Sequence of chain 1.A:
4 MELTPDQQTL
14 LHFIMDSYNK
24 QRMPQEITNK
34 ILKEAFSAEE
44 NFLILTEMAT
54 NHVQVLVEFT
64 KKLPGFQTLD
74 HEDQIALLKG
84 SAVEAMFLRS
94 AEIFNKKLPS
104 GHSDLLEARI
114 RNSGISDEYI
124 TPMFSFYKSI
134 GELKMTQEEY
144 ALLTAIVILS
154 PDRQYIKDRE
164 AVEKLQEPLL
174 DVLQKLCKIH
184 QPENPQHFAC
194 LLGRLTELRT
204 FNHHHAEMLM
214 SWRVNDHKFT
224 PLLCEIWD

Binding-site contacts:
Ligand atom C26 contacts residue PHE90 of chain 1.A at 3.5 Å (hydrophobic).
Ligand atom C12 contacts residue LEU48 of chain 1.A at 3.8 Å (hydrophobic).
Ligand atom C9 contacts residue THR223 of chain 1.A at 3.6 Å.
Ligand atom C8 contacts residue TRP215 of chain 1.A at 3.9 Å (hydrophobic).
Ligand atom F24 contacts residue MET89 of chain 1.A at 3.3 Å.
Ligand atom C27 contacts residue HIS55 of chain 1.A at 3.9 Å.
Ligand atom C9 contacts residue TRP215 of chain 1.A at 3.9 Å (hydrophobic).
Ligand atom N3 contacts residue ALA52 of chain 1.A at 3.9 Å.
Ligand atom C18 contacts residue ILE118 of chain 1.A at 3.8 Å (hydrophobic).
Ligand atom C13 contacts residue LEU48 of chain 1.A at 3.9 Å (hydrophobic).
Ligand atom C2 contacts residue ALA52 of chain 1.A at 3.6 Å (hydrophobic).
Ligand atom C1 contacts residue HIS208 of chain 1.A at 3.9 Å.
Ligand atom C4 contacts residue HIS208 of chain 1.A at 3.8 Å.
Ligand atom C9 contacts residue LEU212 of chain 1.A at 3.7 Å (hydrophobic).
Ligand atom C8 contacts residue THR223 of chain 1.A at 3.4 Å.
Ligand atom C25 contacts residue SER93 of chain 1.A at 3.5 Å.
Ligand atom N10 contacts residue HIS208 of chain 1.A at 2.8 Å (h-bond).
Ligand atom F23 contacts residue PHE90 of chain 1.A at 3.8 Å.
Ligand atom C27 contacts residue SER93 of chain 1.A at 3.9 Å.
Ligand atom N3 contacts residue LEU48 of chain 1.A at 3.3 Å (h-bond).
Ligand atom C27 contacts residue MET89 of chain 1.A at 3.9 Å (hydrophobic).
Ligand atom C15 contacts residue MET126 of chain 1.A at 3.5 Å (hydrophobic).
Ligand atom C21 contacts residue MET89 of chain 1.A at 3.8 Å (hydrophobic).
Ligand atom C17 contacts residue LEU48 of chain 1.A at 3.9 Å (hydrophobic).
Ligand atom C11 contacts residue LEU48 of chain 1.A at 3.6 Å (hydrophobic).
Ligand atom C8 contacts residue PHE45 of chain 1.A at 3.9 Å (hydrophobic).
Ligand atom C8 contacts residue LEU226 of chain 1.A at 3.7 Å (hydrophobic).
Ligand atom C19 contacts residue LEU48 of chain 1.A at 3.6 Å (hydrophobic).
Ligand atom C11 contacts residue PHE45 of chain 1.A at 3.5 Å (hydrophobic).
Ligand atom N6 contacts residue ALA52 of chain 1.A at 3.7 Å.
Ligand atom C14 contacts residue LEU48 of chain 1.A at 3.9 Å (hydrophobic).
Ligand atom F24 contacts residue ALA52 of chain 1.A at 3.3 Å.
Ligand atom C9 contacts residue LEU226 of chain 1.A at 3.8 Å (hydrophobic).
Ligand atom C5 contacts residue HIS208 of chain 1.A at 3.6 Å.
Ligand atom C4 contacts residue LEU212 of chain 1.A at 3.6 Å (hydrophobic).
Ligand atom F24 contacts residue HIS55 of chain 1.A at 3.5 Å.
Ligand atom F23 contacts residue HIS208 of chain 1.A at 3.3 Å.
Ligand atom C19 contacts residue MET51 of chain 1.A at 3.9 Å (hydrophobic).
Ligand atom C11 contacts residue THR49 of chain 1.A at 3.6 Å.
Ligand atom C17 contacts residue MET126 of chain 1.A at 3.8 Å (hydrophobic).

This small molecule binds to this protein.
Small molecule (SMILES): Cc1cccc(C)c1Nc1c(-c2c(F)cccc2F)nc2cccc(C)n12